Binding-site contacts:
Ligand atom C4 contacts residue ARG66 of chain 1.D at 3.9 Å.
Ligand atom O3' contacts residue B121 of chain 1.I at 3.4 Å.
Ligand atom C3' contacts residue B121 of chain 1.I at 3.7 Å.
Ligand atom N7 contacts residue B121 of chain 1.I at 3.5 Å.
Ligand atom C2' contacts residue B121 of chain 1.I at 3.5 Å.
Ligand atom C3' contacts residue LYS326 of chain 1.D at 3.8 Å.
Ligand atom N1 contacts residue GLY68 of chain 1.D at 3.9 Å.
Ligand atom C5 contacts residue THR94 of chain 1.D at 3.8 Å.
Ligand atom O2' contacts residue LYS326 of chain 1.D at 3.7 Å.
Ligand atom N7 contacts residue ILE334 of chain 1.D at 3.6 Å.
Ligand atom C2 contacts residue ARG66 of chain 1.D at 3.1 Å.
Ligand atom O2' contacts residue GLU330 of chain 1.D at 2.4 Å (salt-bridge).
Ligand atom N6 contacts residue GLY68 of chain 1.D at 3.1 Å (h-bond).
Ligand atom N7 contacts residue THR94 of chain 1.D at 3.5 Å.
Ligand atom N1 contacts residue ALA67 of chain 1.D at 3.5 Å.
Ligand atom C5' contacts residue B121 of chain 1.I at 3.8 Å.
Ligand atom N3 contacts residue ARG66 of chain 1.D at 3.3 Å.
Ligand atom N1 contacts residue ARG66 of chain 1.D at 3.8 Å.
Ligand atom C2 contacts residue ALA67 of chain 1.D at 3.7 Å (hydrophobic).
Ligand atom C2' contacts residue GLU330 of chain 1.D at 3.5 Å.
Ligand atom O4' contacts residue ARG66 of chain 1.D at 2.8 Å.
Ligand atom C5' contacts residue GLU1 of chain 1.K at 3.3 Å.
Ligand atom C5 contacts residue ILE334 of chain 1.D at 3.5 Å (hydrophobic).
Ligand atom C3' contacts residue GLU330 of chain 1.D at 3.6 Å.
Ligand atom C4' contacts residue GLU1 of chain 1.K at 3.9 Å.
Ligand atom C4' contacts residue LYS326 of chain 1.D at 3.9 Å.
Ligand atom C2 contacts residue PRO335 of chain 1.D at 3.7 Å (hydrophobic).
Ligand atom C1' contacts residue ARG66 of chain 1.D at 3.3 Å.
Ligand atom C5' contacts residue 2AS1 of chain 1.L at 3.0 Å.
Ligand atom C8 contacts residue GLU1 of chain 1.K at 3.7 Å.
Ligand atom C8 contacts residue B121 of chain 1.I at 3.5 Å.
Ligand atom N6 contacts residue ASN123 of chain 1.D at 3.1 Å (h-bond).
Ligand atom O4' contacts residue GLU1 of chain 1.K at 3.5 Å.
Ligand atom N1 contacts residue ILE334 of chain 1.D at 3.3 Å.
Ligand atom N6 contacts residue ILE334 of chain 1.D at 3.4 Å.
Ligand atom O3' contacts residue GLU330 of chain 1.D at 2.5 Å (salt-bridge).
Ligand atom O3' contacts residue LYS326 of chain 1.D at 3.1 Å (salt-bridge).
Ligand atom C6 contacts residue ILE334 of chain 1.D at 3.4 Å (hydrophobic).
Ligand atom C4' contacts residue ARG66 of chain 1.D at 3.8 Å.
Ligand atom N7 contacts residue ASN123 of chain 1.D at 3.9 Å.

Sequence of chain 1.D:
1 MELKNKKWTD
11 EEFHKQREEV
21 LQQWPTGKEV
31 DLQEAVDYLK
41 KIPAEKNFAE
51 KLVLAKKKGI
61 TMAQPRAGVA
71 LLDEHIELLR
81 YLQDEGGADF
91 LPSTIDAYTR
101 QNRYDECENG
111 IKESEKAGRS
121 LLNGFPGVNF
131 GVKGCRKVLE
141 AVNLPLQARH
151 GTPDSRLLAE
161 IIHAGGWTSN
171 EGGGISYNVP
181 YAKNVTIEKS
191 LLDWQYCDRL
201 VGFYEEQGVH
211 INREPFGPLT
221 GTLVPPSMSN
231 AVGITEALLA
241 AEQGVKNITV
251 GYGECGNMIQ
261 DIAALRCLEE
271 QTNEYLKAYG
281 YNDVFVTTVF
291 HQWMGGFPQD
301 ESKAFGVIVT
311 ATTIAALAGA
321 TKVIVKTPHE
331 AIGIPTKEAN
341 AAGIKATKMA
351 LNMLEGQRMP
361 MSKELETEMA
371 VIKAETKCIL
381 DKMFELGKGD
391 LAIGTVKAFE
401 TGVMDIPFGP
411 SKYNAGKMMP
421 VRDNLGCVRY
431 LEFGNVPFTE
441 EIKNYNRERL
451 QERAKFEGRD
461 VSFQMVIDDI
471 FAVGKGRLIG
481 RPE

The protein below binds the small molecule below.
Small molecule (SMILES): C[C@H]1O[C@@H](n2cnc3c(N)ncnc32)[C@H](O)[C@@H]1O